Sequence of chain 1.A:
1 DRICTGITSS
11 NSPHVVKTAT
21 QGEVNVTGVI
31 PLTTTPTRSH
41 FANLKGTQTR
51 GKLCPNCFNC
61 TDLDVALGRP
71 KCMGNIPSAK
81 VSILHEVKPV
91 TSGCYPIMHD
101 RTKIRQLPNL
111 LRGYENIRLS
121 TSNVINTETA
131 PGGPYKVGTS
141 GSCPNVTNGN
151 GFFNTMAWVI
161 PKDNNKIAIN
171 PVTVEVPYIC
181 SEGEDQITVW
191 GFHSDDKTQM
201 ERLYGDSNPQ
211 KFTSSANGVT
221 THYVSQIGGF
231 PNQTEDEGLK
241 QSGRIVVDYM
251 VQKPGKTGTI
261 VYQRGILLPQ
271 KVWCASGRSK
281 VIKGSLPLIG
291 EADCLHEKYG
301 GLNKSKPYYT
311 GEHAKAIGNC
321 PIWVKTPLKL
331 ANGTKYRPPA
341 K

The protein below binds the small molecule below.
Small molecule (SMILES): CC(=O)N[C@H]1[C@H](O[C@H]2[C@H](O)[C@@H](NC(C)=O)CO[C@@H]2CO)O[C@H](CO)[C@@H](O)[C@@H]1O

Binding-site contacts:
Ligand atom C1 contacts residue GLY149 of chain 1.A at 4.4 Å.
Ligand atom N2 contacts residue ASN145 of chain 1.A at 3.0 Å (h-bond).
Ligand atom C1 contacts residue ASN145 of chain 1.A at 1.4 Å.
Ligand atom C6 contacts residue ASN145 of chain 1.A at 3.8 Å.
Ligand atom O6 contacts residue GLY149 of chain 1.A at 4.0 Å.
Ligand atom O7 contacts residue VAL146 of chain 1.A at 4.3 Å.
Ligand atom C7 contacts residue ASN145 of chain 1.A at 3.6 Å.
Ligand atom O5 contacts residue THR147 of chain 1.A at 3.6 Å (h-bond).
Ligand atom O6 contacts residue ASN150 of chain 1.A at 3.0 Å (h-bond).
Ligand atom C4 contacts residue ASN145 of chain 1.A at 4.3 Å.
Ligand atom C5 contacts residue ASN145 of chain 1.A at 3.6 Å.
Ligand atom C8 contacts residue ASN145 of chain 1.A at 3.9 Å.
Ligand atom C3 contacts residue ASN145 of chain 1.A at 3.8 Å.
Ligand atom C5 contacts residue GLY149 of chain 1.A at 4.0 Å.
Ligand atom C7 contacts residue THR147 of chain 1.A at 4.5 Å.
Ligand atom C8 contacts residue VAL146 of chain 1.A at 4.3 Å (hydrophobic).
Ligand atom O5 contacts residue ASN145 of chain 1.A at 2.6 Å (h-bond).
Ligand atom C5 contacts residue ASN150 of chain 1.A at 4.5 Å.
Ligand atom C2 contacts residue ASN145 of chain 1.A at 2.5 Å.
Ligand atom C2 contacts residue THR147 of chain 1.A at 4.5 Å.
Ligand atom O5 contacts residue GLY149 of chain 1.A at 3.4 Å.
Ligand atom C1 contacts residue THR147 of chain 1.A at 3.5 Å.
Ligand atom C6 contacts residue ASN150 of chain 1.A at 3.1 Å.
Ligand atom C8 contacts residue THR147 of chain 1.A at 3.2 Å.
Ligand atom C6 contacts residue GLY149 of chain 1.A at 4.0 Å.
Ligand atom C7 contacts residue VAL146 of chain 1.A at 4.5 Å (hydrophobic).